Binding-site contacts:
Ligand atom C1 contacts residue ASN282 of chain 1.A at 1.4 Å.
Ligand atom C7 contacts residue ASN282 of chain 1.A at 3.8 Å.
Ligand atom C5 contacts residue ASN282 of chain 1.A at 3.7 Å.
Ligand atom C2 contacts residue ASN282 of chain 1.A at 2.5 Å.
Ligand atom C3 contacts residue ASN282 of chain 1.A at 3.8 Å.
Ligand atom C8 contacts residue ASN280 of chain 1.A at 3.6 Å.
Ligand atom O7 contacts residue ASN282 of chain 1.A at 4.3 Å.
Ligand atom C7 contacts residue ASN280 of chain 1.A at 4.1 Å.
Ligand atom N2 contacts residue ASN282 of chain 1.A at 2.9 Å (h-bond).
Ligand atom C4 contacts residue ASN282 of chain 1.A at 4.3 Å.
Ligand atom O5 contacts residue ASN282 of chain 1.A at 2.4 Å (h-bond).

Sequence of chain 1.A:
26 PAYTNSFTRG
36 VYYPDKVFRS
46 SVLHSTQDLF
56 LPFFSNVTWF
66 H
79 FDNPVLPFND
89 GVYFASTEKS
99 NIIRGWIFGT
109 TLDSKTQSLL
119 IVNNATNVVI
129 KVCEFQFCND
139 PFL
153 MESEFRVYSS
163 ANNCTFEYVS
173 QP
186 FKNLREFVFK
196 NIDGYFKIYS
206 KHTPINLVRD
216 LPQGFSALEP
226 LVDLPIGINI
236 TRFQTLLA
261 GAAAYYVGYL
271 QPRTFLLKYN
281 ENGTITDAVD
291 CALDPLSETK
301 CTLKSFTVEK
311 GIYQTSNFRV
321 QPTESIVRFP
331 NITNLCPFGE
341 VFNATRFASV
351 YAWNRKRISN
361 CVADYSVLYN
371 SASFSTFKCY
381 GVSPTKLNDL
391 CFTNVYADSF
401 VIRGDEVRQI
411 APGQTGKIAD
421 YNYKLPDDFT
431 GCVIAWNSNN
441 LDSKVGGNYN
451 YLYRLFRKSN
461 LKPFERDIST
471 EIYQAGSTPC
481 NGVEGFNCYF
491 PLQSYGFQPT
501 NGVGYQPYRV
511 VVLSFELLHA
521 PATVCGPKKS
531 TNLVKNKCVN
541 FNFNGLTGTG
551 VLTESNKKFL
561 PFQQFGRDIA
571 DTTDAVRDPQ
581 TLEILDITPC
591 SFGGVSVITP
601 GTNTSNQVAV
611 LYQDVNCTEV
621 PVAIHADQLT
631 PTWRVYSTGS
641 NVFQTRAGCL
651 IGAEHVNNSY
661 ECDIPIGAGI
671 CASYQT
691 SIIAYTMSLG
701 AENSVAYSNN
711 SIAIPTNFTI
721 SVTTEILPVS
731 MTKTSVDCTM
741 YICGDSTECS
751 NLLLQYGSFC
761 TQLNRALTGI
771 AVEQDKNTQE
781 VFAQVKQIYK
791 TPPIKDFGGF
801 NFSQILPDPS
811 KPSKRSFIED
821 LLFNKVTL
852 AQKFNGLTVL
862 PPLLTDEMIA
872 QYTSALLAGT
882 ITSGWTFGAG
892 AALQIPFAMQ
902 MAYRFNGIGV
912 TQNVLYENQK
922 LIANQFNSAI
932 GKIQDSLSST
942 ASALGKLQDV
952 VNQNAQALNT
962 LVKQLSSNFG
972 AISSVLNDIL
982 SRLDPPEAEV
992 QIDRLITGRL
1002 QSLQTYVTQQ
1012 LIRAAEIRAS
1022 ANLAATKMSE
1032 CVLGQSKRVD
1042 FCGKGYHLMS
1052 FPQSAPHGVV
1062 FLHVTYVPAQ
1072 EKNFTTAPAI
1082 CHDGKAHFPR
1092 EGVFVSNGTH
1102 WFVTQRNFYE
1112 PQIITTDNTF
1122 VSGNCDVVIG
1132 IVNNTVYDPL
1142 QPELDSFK

This small molecule binds to this protein.
Small molecule (SMILES): CC(=O)N[C@@H]1[C@@H](O)[C@H](O)[C@@H](CO)O[C@H]1O